The protein below binds the small molecule below.
Small molecule (SMILES): CCCS(=O)(=O)NC1CC(N(C)c2ncnc3[nH]ccc23)C1

Sequence of chain 1.A:
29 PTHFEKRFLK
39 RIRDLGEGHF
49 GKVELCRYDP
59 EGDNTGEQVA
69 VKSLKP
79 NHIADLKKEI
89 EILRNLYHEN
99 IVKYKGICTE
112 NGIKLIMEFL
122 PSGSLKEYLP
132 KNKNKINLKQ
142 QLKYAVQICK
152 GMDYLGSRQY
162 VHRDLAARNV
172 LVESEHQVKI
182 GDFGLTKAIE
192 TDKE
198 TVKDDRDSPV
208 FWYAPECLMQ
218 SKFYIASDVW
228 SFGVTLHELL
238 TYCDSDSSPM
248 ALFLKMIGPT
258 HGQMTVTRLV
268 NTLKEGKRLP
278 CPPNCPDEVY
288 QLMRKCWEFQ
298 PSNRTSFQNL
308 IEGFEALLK

Binding-site contacts:
Ligand atom N2 contacts residue LEU172 of chain 1.A at 3.5 Å.
Ligand atom C10 contacts residue GLY46 of chain 1.A at 3.8 Å.
Ligand atom C9 contacts residue GLY46 of chain 1.A at 3.8 Å.
Ligand atom C13 contacts residue MET118 of chain 1.A at 3.9 Å (hydrophobic).
Ligand atom C10 contacts residue LYS70 of chain 1.A at 3.9 Å.
Ligand atom C6 contacts residue ASN170 of chain 1.A at 3.9 Å.
Ligand atom C13 contacts residue GLU119 of chain 1.A at 3.7 Å.
Ligand atom C1 contacts residue LEU172 of chain 1.A at 3.6 Å (hydrophobic).
Ligand atom C11 contacts residue LEU172 of chain 1.A at 3.9 Å (hydrophobic).
Ligand atom N1 contacts residue LEU121 of chain 1.A at 2.9 Å (h-bond).
Ligand atom C12 contacts residue GLY182 of chain 1.A at 3.5 Å.
Ligand atom O contacts residue GLU45 of chain 1.A at 3.5 Å (salt-bridge).
Ligand atom N4 contacts residue LEU172 of chain 1.A at 3.6 Å.
Ligand atom C13 contacts residue GLY182 of chain 1.A at 3.9 Å.
Ligand atom N3 contacts residue ARG169 of chain 1.A at 3.7 Å.
Ligand atom S contacts residue ASN170 of chain 1.A at 3.6 Å.
Ligand atom C1 contacts residue GLU119 of chain 1.A at 3.9 Å.
Ligand atom C contacts residue LEU121 of chain 1.A at 3.3 Å (hydrophobic).
Ligand atom O1 contacts residue ASN170 of chain 1.A at 3.2 Å (h-bond).
Ligand atom C8 contacts residue ASP183 of chain 1.A at 3.8 Å.
Ligand atom C11 contacts residue LEU43 of chain 1.A at 3.6 Å (hydrophobic).
Ligand atom N contacts residue LEU172 of chain 1.A at 3.8 Å.
Ligand atom C12 contacts residue LEU172 of chain 1.A at 3.7 Å (hydrophobic).
Ligand atom C13 contacts residue LEU172 of chain 1.A at 3.7 Å (hydrophobic).
Ligand atom N4 contacts residue GLU119 of chain 1.A at 2.8 Å (salt-bridge).
Ligand atom C1 contacts residue ALA68 of chain 1.A at 3.8 Å (hydrophobic).
Ligand atom N1 contacts residue PHE120 of chain 1.A at 3.5 Å.
Ligand atom C7 contacts residue LEU43 of chain 1.A at 3.9 Å (hydrophobic).
Ligand atom C2 contacts residue LEU172 of chain 1.A at 3.6 Å (hydrophobic).
Ligand atom N4 contacts residue ALA68 of chain 1.A at 3.3 Å.
Ligand atom C1 contacts residue LEU121 of chain 1.A at 3.9 Å (hydrophobic).
Ligand atom C11 contacts residue GLU128 of chain 1.A at 3.9 Å.
Ligand atom C3 contacts residue LEU172 of chain 1.A at 3.5 Å (hydrophobic).
Ligand atom C9 contacts residue GLU45 of chain 1.A at 3.9 Å.
Ligand atom O1 contacts residue ARG169 of chain 1.A at 3.8 Å.
Ligand atom O contacts residue GLY44 of chain 1.A at 3.2 Å.
Ligand atom C13 contacts residue ALA68 of chain 1.A at 3.6 Å (hydrophobic).
Ligand atom N3 contacts residue ASN170 of chain 1.A at 2.9 Å (h-bond).
Ligand atom C contacts residue PHE120 of chain 1.A at 3.7 Å (hydrophobic).
Ligand atom C5 contacts residue GLY182 of chain 1.A at 3.8 Å.